A small-molecule ligand and the protein it binds are described below.
Small molecule (SMILES): CN[C@@H]1CCc2c(ccc(O)c2O)[C@H]1O

Binding-site contacts:
Ligand atom OAM contacts residue TYR347 of chain 1.A at 3.2 Å (h-bond).
Ligand atom OAL contacts residue SER234 of chain 1.A at 2.3 Å (h-bond).
Ligand atom CAC contacts residue PHE321 of chain 1.A at 4.4 Å (hydrophobic).
Ligand atom CAJ contacts residue ASN343 of chain 1.A at 4.0 Å.
Ligand atom OAM contacts residue ASN343 of chain 1.A at 3.7 Å.
Ligand atom CAJ contacts residue TYR347 of chain 1.A at 4.3 Å (hydrophobic).
Ligand atom CAG contacts residue PHE224 of chain 1.A at 3.4 Å (hydrophobic).
Ligand atom CAH contacts residue PHE320 of chain 1.A at 4.3 Å (hydrophobic).
Ligand atom CAO contacts residue ASP144 of chain 1.A at 3.4 Å.
Ligand atom CAC contacts residue VAL145 of chain 1.A at 4.1 Å (hydrophobic).
Ligand atom NAN contacts residue TYR347 of chain 1.A at 3.7 Å.
Ligand atom CAF contacts residue PHE320 of chain 1.A at 3.9 Å (hydrophobic).
Ligand atom OAL contacts residue PHE321 of chain 1.A at 4.3 Å.
Ligand atom CAJ contacts residue PHE320 of chain 1.A at 3.6 Å (hydrophobic).
Ligand atom CAG contacts residue TYR339 of chain 1.A at 4.0 Å (hydrophobic).
Ligand atom CAB contacts residue VAL148 of chain 1.A at 3.6 Å (hydrophobic).
Ligand atom CAD contacts residue SER234 of chain 1.A at 3.4 Å.
Ligand atom CAC contacts residue SER234 of chain 1.A at 3.2 Å.
Ligand atom OAM contacts residue ASP144 of chain 1.A at 2.2 Å (salt-bridge).
Ligand atom NAN contacts residue ASN343 of chain 1.A at 3.0 Å (h-bond).
Ligand atom CAG contacts residue PHE320 of chain 1.A at 4.1 Å (hydrophobic).
Ligand atom CAA contacts residue VAL148 of chain 1.A at 3.8 Å (hydrophobic).
Ligand atom OAK contacts residue SER234 of chain 1.A at 2.7 Å (h-bond).
Ligand atom OAL contacts residue VAL145 of chain 1.A at 4.0 Å.
Ligand atom CAA contacts residue PHE320 of chain 1.A at 4.3 Å (hydrophobic).
Ligand atom CAH contacts residue PHE224 of chain 1.A at 3.5 Å (hydrophobic).
Ligand atom OAM contacts residue VAL148 of chain 1.A at 4.3 Å.
Ligand atom CAO contacts residue TYR347 of chain 1.A at 4.3 Å (hydrophobic).
Ligand atom CAB contacts residue VAL145 of chain 1.A at 4.3 Å (hydrophobic).
Ligand atom CAJ contacts residue ASP144 of chain 1.A at 3.3 Å.
Ligand atom CAI contacts residue ASP144 of chain 1.A at 3.3 Å.
Ligand atom CAH contacts residue TYR339 of chain 1.A at 3.7 Å (hydrophobic).
Ligand atom NAN contacts residue ASP144 of chain 1.A at 3.1 Å (salt-bridge).
Ligand atom CAI contacts residue ASN343 of chain 1.A at 4.0 Å.
Ligand atom CAE contacts residue PHE320 of chain 1.A at 4.2 Å (hydrophobic).
Ligand atom CAF contacts residue ASP144 of chain 1.A at 4.3 Å.
Ligand atom OAL contacts residue SER238 of chain 1.A at 3.3 Å (h-bond).
Ligand atom OAK contacts residue ASN324 of chain 1.A at 4.1 Å.
Ligand atom CAO contacts residue ASN343 of chain 1.A at 3.9 Å.
Ligand atom CAA contacts residue VAL145 of chain 1.A at 4.4 Å (hydrophobic).

Sequence of chain 1.A:
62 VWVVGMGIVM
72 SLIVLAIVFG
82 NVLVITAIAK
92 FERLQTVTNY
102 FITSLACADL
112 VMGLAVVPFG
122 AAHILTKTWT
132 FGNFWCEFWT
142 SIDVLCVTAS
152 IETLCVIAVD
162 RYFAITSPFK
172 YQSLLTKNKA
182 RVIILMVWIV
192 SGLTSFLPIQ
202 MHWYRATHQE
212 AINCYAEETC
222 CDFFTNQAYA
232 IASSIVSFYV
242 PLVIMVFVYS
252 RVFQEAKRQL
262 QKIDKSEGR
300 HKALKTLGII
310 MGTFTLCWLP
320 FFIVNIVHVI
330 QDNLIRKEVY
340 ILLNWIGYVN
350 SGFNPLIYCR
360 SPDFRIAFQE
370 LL